Binding-site contacts:
Ligand atom C16 contacts residue ASP53 of chain 1.B at 3.7 Å.
Ligand atom N07 contacts residue GOL1 of chain 1.H at 2.8 Å (h-bond).
Ligand atom C10 contacts residue TRP29 of chain 1.A at 3.4 Å (hydrophobic).
Ligand atom C05 contacts residue SER230 of chain 1.A at 3.7 Å.
Ligand atom F20 contacts residue LEU65 of chain 1.B at 3.3 Å.
Ligand atom O04 contacts residue SER52 of chain 1.B at 3.5 Å.
Ligand atom N12 contacts residue GLY232 of chain 1.A at 3.7 Å.
Ligand atom O04 contacts residue LEU65 of chain 1.B at 3.7 Å.
Ligand atom C23 contacts residue GOL1 of chain 1.H at 3.6 Å.
Ligand atom O04 contacts residue SER230 of chain 1.A at 3.4 Å (h-bond).
Ligand atom C21 contacts residue SER52 of chain 1.B at 3.6 Å.
Ligand atom C23 contacts residue SER230 of chain 1.A at 3.3 Å.
Ligand atom O02 contacts residue SER230 of chain 1.A at 3.2 Å (h-bond).
Ligand atom N09 contacts residue GLY232 of chain 1.A at 3.7 Å.
Ligand atom F20 contacts residue TYR63 of chain 1.B at 3.4 Å.
Ligand atom N09 contacts residue GOL1 of chain 1.H at 3.6 Å.
Ligand atom C06 contacts residue GOL1 of chain 1.H at 3.6 Å.
Ligand atom C27 contacts residue GLN34 of chain 1.A at 3.7 Å.
Ligand atom F20 contacts residue SER52 of chain 1.B at 3.2 Å.
Ligand atom C10 contacts residue PRO32 of chain 1.A at 3.2 Å (hydrophobic).
Ligand atom C01 contacts residue SER230 of chain 1.A at 3.5 Å.
Ligand atom C19 contacts residue SER52 of chain 1.B at 3.1 Å.
Ligand atom C22 contacts residue GOL1 of chain 1.H at 3.4 Å.
Ligand atom C08 contacts residue GLY232 of chain 1.A at 3.5 Å.
Ligand atom C25 contacts residue GLY49 of chain 1.A at 3.6 Å.
Ligand atom C08 contacts residue GOL1 of chain 1.H at 3.7 Å.
Ligand atom C18 contacts residue SER52 of chain 1.B at 3.1 Å.
Ligand atom F17 contacts residue SER55 of chain 1.B at 3.7 Å.
Ligand atom C18 contacts residue TYR63 of chain 1.B at 3.5 Å (hydrophobic).
Ligand atom C18 contacts residue ASP53 of chain 1.B at 3.3 Å.
Ligand atom N09 contacts residue GLN34 of chain 1.A at 3.3 Å (h-bond).
Ligand atom C16 contacts residue SER52 of chain 1.B at 3.7 Å.
Ligand atom F17 contacts residue GLN34 of chain 1.A at 3.4 Å.
Ligand atom F17 contacts residue TRP29 of chain 1.A at 3.5 Å.
Ligand atom C03 contacts residue SER230 of chain 1.A at 3.2 Å.
Ligand atom C15 contacts residue GLN34 of chain 1.A at 3.5 Å.
Ligand atom C01 contacts residue TYR67 of chain 1.B at 3.3 Å (hydrophobic).
Ligand atom F17 contacts residue ASP53 of chain 1.B at 3.5 Å.
Ligand atom F20 contacts residue LEU64 of chain 1.B at 3.6 Å.
Ligand atom F20 contacts residue TYR26 of chain 1.B at 3.7 Å.

A protein and the small-molecule ligand that binds it are described below.
Small molecule (SMILES): COC(=O)c1c(-c2cccnc2)nc2ncnn2c1-c1cc(F)cc(F)c1

Sequence of chain 1.A:
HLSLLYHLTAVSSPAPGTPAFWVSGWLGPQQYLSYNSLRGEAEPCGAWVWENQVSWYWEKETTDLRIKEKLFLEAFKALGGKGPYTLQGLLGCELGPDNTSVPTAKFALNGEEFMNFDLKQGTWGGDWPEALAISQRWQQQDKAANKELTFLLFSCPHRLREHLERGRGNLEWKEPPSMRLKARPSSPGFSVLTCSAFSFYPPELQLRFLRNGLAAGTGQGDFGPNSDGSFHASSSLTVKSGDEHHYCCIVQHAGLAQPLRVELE

Sequence of chain 1.B:
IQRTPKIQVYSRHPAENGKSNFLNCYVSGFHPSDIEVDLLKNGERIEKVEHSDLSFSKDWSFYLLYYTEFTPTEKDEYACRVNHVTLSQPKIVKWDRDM